A small-molecule ligand and the protein it binds are described below.
Small molecule (SMILES): CC(=O)N[C@@H]1[C@@H](O)[C@H](O)[C@@H](CO)O[C@H]1O

Binding-site contacts:
Ligand atom C4 contacts residue ASN542 of chain 1.C at 4.2 Å.
Ligand atom O5 contacts residue ASN542 of chain 1.C at 2.4 Å (h-bond).
Ligand atom C5 contacts residue ASN542 of chain 1.C at 3.7 Å.
Ligand atom N2 contacts residue ASN542 of chain 1.C at 2.8 Å (h-bond).
Ligand atom C8 contacts residue ASN542 of chain 1.C at 3.8 Å.
Ligand atom C7 contacts residue ASN542 of chain 1.C at 3.2 Å.
Ligand atom C3 contacts residue ASN542 of chain 1.C at 3.8 Å.
Ligand atom C2 contacts residue ASN542 of chain 1.C at 2.4 Å.
Ligand atom C1 contacts residue ASN542 of chain 1.C at 1.4 Å.
Ligand atom O7 contacts residue ASN542 of chain 1.C at 3.1 Å (h-bond).

Sequence of chain 1.C:
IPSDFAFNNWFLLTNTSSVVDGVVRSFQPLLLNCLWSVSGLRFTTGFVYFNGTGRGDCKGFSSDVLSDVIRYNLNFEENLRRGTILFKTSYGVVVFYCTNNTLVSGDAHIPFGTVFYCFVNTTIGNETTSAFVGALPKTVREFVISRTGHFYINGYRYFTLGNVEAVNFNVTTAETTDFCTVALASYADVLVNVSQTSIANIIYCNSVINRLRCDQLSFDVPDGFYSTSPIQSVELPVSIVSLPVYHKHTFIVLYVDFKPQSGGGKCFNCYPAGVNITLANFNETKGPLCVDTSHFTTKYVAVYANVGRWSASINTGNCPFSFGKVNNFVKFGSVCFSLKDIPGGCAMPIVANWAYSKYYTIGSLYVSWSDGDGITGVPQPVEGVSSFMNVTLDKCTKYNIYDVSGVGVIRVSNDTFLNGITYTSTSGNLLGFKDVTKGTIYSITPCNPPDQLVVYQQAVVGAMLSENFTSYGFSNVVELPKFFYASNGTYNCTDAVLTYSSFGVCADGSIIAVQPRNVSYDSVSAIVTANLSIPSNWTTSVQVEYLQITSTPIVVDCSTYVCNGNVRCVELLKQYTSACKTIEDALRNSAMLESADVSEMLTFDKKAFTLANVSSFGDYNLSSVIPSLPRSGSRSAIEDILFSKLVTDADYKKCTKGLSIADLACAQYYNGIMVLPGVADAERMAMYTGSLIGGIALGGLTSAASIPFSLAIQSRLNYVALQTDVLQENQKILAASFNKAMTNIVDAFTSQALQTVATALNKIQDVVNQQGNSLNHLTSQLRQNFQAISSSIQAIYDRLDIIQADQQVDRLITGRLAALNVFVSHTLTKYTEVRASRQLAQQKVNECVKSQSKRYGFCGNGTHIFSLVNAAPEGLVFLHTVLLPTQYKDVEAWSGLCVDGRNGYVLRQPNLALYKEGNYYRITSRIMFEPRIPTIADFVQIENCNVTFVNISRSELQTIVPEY